Binding-site contacts:
Ligand atom C2 contacts residue ASN276 of chain 1.D at 2.4 Å.
Ligand atom N2 contacts residue ASN276 of chain 1.D at 2.9 Å (h-bond).
Ligand atom C8 contacts residue ASN312 of chain 1.D at 4.1 Å.
Ligand atom C7 contacts residue ASN276 of chain 1.D at 3.1 Å.
Ligand atom N2 contacts residue GLU274 of chain 1.D at 3.8 Å.
Ligand atom C8 contacts residue ILE313 of chain 1.D at 3.5 Å (hydrophobic).
Ligand atom C2 contacts residue GLU274 of chain 1.D at 4.1 Å.
Ligand atom O5 contacts residue NAG1 of chain 1.T at 4.5 Å.
Ligand atom O7 contacts residue ASN312 of chain 1.D at 4.0 Å.
Ligand atom C7 contacts residue GLU274 of chain 1.D at 4.5 Å.
Ligand atom O7 contacts residue ASN276 of chain 1.D at 2.8 Å (h-bond).
Ligand atom C7 contacts residue ASN312 of chain 1.D at 4.4 Å.
Ligand atom C1 contacts residue NAG1 of chain 1.T at 4.4 Å.
Ligand atom O5 contacts residue ASN276 of chain 1.D at 2.3 Å (h-bond).
Ligand atom C2 contacts residue NAG1 of chain 1.T at 4.2 Å.
Ligand atom C8 contacts residue SER314 of chain 1.D at 3.2 Å.
Ligand atom C1 contacts residue ASN276 of chain 1.D at 1.4 Å.
Ligand atom C7 contacts residue NAG1 of chain 1.T at 4.1 Å.
Ligand atom C1 contacts residue GLU274 of chain 1.D at 3.7 Å.
Ligand atom O7 contacts residue ASN389 of chain 1.D at 4.2 Å.
Ligand atom C8 contacts residue ASN276 of chain 1.D at 4.3 Å.
Ligand atom C8 contacts residue GLU274 of chain 1.D at 3.7 Å.
Ligand atom O7 contacts residue NAG1 of chain 1.T at 3.0 Å (h-bond).
Ligand atom C5 contacts residue GLU274 of chain 1.D at 4.3 Å.
Ligand atom C3 contacts residue ASN276 of chain 1.D at 3.8 Å.
Ligand atom C4 contacts residue ASN276 of chain 1.D at 4.2 Å.
Ligand atom C3 contacts residue GLU274 of chain 1.D at 4.2 Å.
Ligand atom C5 contacts residue ASN276 of chain 1.D at 3.6 Å.

Sequence of chain 1.D:
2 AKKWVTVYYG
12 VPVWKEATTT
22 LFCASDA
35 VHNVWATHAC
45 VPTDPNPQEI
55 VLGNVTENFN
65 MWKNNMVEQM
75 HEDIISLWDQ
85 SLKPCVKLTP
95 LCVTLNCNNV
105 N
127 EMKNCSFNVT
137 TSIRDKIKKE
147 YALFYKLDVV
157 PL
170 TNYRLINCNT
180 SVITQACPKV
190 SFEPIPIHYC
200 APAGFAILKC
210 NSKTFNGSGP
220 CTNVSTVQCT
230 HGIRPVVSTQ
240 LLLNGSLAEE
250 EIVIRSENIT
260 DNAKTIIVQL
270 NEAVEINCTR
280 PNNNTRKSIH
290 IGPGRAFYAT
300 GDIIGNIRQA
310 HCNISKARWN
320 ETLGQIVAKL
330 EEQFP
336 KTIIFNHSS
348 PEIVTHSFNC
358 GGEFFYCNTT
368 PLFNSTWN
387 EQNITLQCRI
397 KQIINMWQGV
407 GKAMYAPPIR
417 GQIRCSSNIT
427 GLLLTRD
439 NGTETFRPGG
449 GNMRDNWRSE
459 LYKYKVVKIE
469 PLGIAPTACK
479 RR

A small-molecule ligand and the protein it binds are described below.
Small molecule (SMILES): CC(=O)N[C@@H]1[C@@H](O)[C@H](O)[C@@H](CO)O[C@H]1O